A small-molecule ligand and the protein it binds are described below.
Small molecule (SMILES): CC(=O)N[C@@H]1[C@@H](O)[C@H](O)[C@@H](CO)O[C@H]1O

Binding-site contacts:
Ligand atom C1 contacts residue ASN820 of chain 1.A at 1.8 Å.
Ligand atom N2 contacts residue SER822 of chain 1.A at 3.2 Å (h-bond).
Ligand atom C7 contacts residue SER822 of chain 1.A at 3.7 Å.
Ligand atom O7 contacts residue SER822 of chain 1.A at 4.4 Å.
Ligand atom C1 contacts residue SER822 of chain 1.A at 3.9 Å.
Ligand atom C2 contacts residue ASN820 of chain 1.A at 3.0 Å.
Ligand atom C8 contacts residue GLN823 of chain 1.A at 3.8 Å.
Ligand atom O5 contacts residue ASN820 of chain 1.A at 2.3 Å (h-bond).
Ligand atom O6 contacts residue ASN820 of chain 1.A at 4.4 Å.
Ligand atom C2 contacts residue SER822 of chain 1.A at 3.6 Å.
Ligand atom N2 contacts residue ASN820 of chain 1.A at 3.2 Å (h-bond).
Ligand atom C6 contacts residue ASN820 of chain 1.A at 4.3 Å.
Ligand atom C5 contacts residue ASN820 of chain 1.A at 3.5 Å.
Ligand atom C4 contacts residue ASN820 of chain 1.A at 4.3 Å.
Ligand atom C8 contacts residue SER822 of chain 1.A at 4.0 Å.
Ligand atom C3 contacts residue ASN820 of chain 1.A at 3.8 Å.

Sequence of chain 1.A:
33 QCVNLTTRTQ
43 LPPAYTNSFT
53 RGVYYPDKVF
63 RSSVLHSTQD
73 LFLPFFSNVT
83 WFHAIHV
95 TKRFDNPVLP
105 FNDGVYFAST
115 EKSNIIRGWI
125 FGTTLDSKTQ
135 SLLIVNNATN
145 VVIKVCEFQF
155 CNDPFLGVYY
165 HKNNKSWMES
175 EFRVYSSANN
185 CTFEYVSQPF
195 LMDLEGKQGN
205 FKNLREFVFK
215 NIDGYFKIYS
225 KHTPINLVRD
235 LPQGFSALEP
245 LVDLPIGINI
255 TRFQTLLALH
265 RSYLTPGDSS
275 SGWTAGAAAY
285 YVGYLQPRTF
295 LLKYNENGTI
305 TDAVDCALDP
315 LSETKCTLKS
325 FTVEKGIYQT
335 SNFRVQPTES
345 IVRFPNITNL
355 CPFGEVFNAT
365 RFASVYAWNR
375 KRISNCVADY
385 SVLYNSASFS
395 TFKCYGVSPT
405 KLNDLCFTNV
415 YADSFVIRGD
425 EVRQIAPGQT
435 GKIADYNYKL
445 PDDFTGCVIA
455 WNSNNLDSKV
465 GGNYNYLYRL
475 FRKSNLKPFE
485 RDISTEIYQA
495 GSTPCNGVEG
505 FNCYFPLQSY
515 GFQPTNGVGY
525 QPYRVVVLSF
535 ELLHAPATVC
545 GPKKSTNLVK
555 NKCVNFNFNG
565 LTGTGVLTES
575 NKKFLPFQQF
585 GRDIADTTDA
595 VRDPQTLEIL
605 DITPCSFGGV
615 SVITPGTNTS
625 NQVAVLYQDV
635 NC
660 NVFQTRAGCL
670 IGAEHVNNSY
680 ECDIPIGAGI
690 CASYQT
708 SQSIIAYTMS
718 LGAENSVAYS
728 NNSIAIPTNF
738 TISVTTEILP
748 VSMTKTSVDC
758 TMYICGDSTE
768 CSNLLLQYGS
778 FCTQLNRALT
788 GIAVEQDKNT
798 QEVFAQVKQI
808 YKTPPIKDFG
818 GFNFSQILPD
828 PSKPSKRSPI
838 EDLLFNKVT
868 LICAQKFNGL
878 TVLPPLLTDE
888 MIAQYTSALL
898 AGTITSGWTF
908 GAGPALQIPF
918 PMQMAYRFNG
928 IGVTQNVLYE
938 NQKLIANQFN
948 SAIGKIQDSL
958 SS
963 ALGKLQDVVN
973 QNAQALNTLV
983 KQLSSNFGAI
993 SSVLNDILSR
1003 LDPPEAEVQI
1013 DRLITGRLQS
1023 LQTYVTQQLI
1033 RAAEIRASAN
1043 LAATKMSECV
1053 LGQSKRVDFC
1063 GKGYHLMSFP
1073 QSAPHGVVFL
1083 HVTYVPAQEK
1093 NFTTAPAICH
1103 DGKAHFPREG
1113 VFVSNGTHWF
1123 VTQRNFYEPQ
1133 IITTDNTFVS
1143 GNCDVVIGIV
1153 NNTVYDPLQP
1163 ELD